Sequence of chain 1.A:
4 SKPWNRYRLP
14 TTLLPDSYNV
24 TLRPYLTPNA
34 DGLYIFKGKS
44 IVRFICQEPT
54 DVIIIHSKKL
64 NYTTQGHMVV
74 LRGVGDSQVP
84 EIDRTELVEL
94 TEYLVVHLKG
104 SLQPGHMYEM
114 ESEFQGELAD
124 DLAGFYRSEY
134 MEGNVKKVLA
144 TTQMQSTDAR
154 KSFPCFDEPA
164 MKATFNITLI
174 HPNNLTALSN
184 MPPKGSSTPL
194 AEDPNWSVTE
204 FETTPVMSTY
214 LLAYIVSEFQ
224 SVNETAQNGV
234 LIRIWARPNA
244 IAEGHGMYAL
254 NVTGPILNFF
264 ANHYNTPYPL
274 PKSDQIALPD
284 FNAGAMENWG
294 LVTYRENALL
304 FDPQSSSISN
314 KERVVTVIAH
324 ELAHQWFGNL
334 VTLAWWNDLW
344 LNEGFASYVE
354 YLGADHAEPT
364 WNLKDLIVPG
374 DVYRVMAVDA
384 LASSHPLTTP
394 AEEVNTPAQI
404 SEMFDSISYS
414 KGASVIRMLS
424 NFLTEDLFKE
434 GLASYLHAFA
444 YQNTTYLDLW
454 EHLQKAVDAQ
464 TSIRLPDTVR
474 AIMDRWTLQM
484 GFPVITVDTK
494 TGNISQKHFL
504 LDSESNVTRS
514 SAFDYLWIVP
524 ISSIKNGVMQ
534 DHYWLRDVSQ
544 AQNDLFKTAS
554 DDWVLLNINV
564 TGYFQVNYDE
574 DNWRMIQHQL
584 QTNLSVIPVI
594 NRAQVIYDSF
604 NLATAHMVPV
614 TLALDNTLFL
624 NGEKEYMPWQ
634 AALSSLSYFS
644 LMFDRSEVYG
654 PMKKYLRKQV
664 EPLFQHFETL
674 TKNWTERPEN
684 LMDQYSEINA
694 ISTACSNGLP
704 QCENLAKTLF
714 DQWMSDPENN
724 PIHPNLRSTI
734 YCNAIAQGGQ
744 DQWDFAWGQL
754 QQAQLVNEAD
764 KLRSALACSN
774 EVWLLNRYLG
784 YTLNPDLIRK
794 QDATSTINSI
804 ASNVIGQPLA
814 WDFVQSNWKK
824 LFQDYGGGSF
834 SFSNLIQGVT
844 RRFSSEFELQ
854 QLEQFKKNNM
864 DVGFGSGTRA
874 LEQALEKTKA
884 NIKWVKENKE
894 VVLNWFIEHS

The small molecule below binds the protein below.
Small molecule (SMILES): CC(=O)N[C@@H]1[C@@H](O)[C@H](O)[C@@H](CO)O[C@H]1O

Binding-site contacts:
Ligand atom N2 contacts residue ASN586 of chain 1.A at 3.1 Å (h-bond).
Ligand atom C2 contacts residue ASN586 of chain 1.A at 2.7 Å.
Ligand atom C5 contacts residue ASN586 of chain 1.A at 3.7 Å.
Ligand atom C7 contacts residue ASN586 of chain 1.A at 3.6 Å.
Ligand atom O5 contacts residue ASN586 of chain 1.A at 2.5 Å (h-bond).
Ligand atom C3 contacts residue ASN586 of chain 1.A at 3.9 Å.
Ligand atom O7 contacts residue ASN586 of chain 1.A at 3.7 Å.
Ligand atom C1 contacts residue ASN586 of chain 1.A at 1.5 Å.
Ligand atom C4 contacts residue ASN586 of chain 1.A at 4.4 Å.
Ligand atom O5 contacts residue VAL589 of chain 1.A at 4.2 Å.